Sequence of chain 1.F:
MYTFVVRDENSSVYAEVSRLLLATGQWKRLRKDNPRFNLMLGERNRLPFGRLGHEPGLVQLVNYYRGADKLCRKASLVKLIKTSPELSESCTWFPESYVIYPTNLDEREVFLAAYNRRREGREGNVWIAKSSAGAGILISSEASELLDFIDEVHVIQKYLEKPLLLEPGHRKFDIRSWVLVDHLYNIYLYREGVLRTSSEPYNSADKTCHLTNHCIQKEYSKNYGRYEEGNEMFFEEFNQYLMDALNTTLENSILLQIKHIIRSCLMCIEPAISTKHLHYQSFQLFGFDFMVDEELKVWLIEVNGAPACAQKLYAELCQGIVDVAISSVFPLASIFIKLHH

This protein binds this small molecule.
Small molecule (SMILES): Nc1ncnc2c1ncn2[C@@H]1O[C@H](CO[P](=O)(O)O[P](=O)(O)CP(=O)(O)O)[C@@H](O)[C@H]1O

Binding-site contacts:
Ligand atom O2' contacts residue HIS239 of chain 1.F at 3.4 Å (h-bond).
Ligand atom O2G contacts residue ASP318 of chain 1.F at 2.7 Å (salt-bridge).
Ligand atom N6 contacts residue GLN183 of chain 1.F at 2.8 Å (h-bond).
Ligand atom C6 contacts residue GLN183 of chain 1.F at 3.6 Å.
Ligand atom O2G contacts residue GLU331 of chain 1.F at 2.8 Å (salt-bridge).
Ligand atom N1 contacts residue TYR185 of chain 1.F at 3.7 Å.
Ligand atom O3' contacts residue THR241 of chain 1.F at 2.7 Å (h-bond).
Ligand atom PG contacts residue MG1 of chain 1.W at 3.6 Å.
Ligand atom O1G contacts residue ARG222 of chain 1.F at 3.2 Å (salt-bridge).
Ligand atom O3A contacts residue ASN242 of chain 1.F at 3.7 Å.
Ligand atom C2 contacts residue TYR185 of chain 1.F at 3.6 Å (hydrophobic).
Ligand atom O2A contacts residue LYS74 of chain 1.F at 3.4 Å.
Ligand atom O3G contacts residue ASN333 of chain 1.F at 2.9 Å (h-bond).
Ligand atom PG contacts residue GLU331 of chain 1.F at 3.5 Å.
Ligand atom N1 contacts residue LEU186 of chain 1.F at 3.1 Å (h-bond).
Ligand atom O2' contacts residue THR241 of chain 1.F at 2.9 Å (h-bond).
Ligand atom O1B contacts residue GLU331 of chain 1.F at 2.9 Å (salt-bridge).
Ligand atom N3 contacts residue TYR185 of chain 1.F at 3.6 Å.
Ligand atom O3G contacts residue MG1 of chain 1.W at 2.3 Å.
Ligand atom O1B contacts residue LYS74 of chain 1.F at 3.4 Å (salt-bridge).
Ligand atom C8 contacts residue ILE148 of chain 1.F at 3.7 Å (hydrophobic).
Ligand atom N6 contacts residue ILE148 of chain 1.F at 3.7 Å.
Ligand atom O2A contacts residue LYS150 of chain 1.F at 3.5 Å (salt-bridge).
Ligand atom C2 contacts residue LYS198 of chain 1.F at 3.5 Å.
Ligand atom O3' contacts residue ASP200 of chain 1.F at 3.3 Å (salt-bridge).
Ligand atom C8 contacts residue LYS150 of chain 1.F at 3.5 Å.
Ligand atom N7 contacts residue GLN183 of chain 1.F at 3.1 Å (h-bond).
Ligand atom O1B contacts residue MG1 of chain 1.W at 2.9 Å.
Ligand atom N7 contacts residue LYS150 of chain 1.F at 3.1 Å (salt-bridge).
Ligand atom N3 contacts residue LYS198 of chain 1.F at 3.0 Å (salt-bridge).
Ligand atom PG contacts residue ASP318 of chain 1.F at 3.8 Å.
Ligand atom N6 contacts residue LYS184 of chain 1.F at 2.9 Å (salt-bridge).
Ligand atom C3B contacts residue ASN242 of chain 1.F at 3.2 Å.
Ligand atom C5 contacts residue GLN183 of chain 1.F at 3.6 Å.
Ligand atom O2G contacts residue ASN333 of chain 1.F at 3.5 Å (h-bond).
Ligand atom C2 contacts residue LEU186 of chain 1.F at 3.6 Å (hydrophobic).
Ligand atom O3G contacts residue GLU331 of chain 1.F at 2.9 Å (salt-bridge).
Ligand atom N7 contacts residue ILE148 of chain 1.F at 3.7 Å.
Ligand atom C5' contacts residue ASN242 of chain 1.F at 3.3 Å.
Ligand atom O1G contacts residue ARG202 of chain 1.F at 3.5 Å (salt-bridge).